The small molecule below binds the protein below.
Small molecule (SMILES): CC(=O)N[C@@H]1[C@@H](O)[C@H](O)[C@@H](CO)O[C@H]1O

Sequence of chain 1.A:
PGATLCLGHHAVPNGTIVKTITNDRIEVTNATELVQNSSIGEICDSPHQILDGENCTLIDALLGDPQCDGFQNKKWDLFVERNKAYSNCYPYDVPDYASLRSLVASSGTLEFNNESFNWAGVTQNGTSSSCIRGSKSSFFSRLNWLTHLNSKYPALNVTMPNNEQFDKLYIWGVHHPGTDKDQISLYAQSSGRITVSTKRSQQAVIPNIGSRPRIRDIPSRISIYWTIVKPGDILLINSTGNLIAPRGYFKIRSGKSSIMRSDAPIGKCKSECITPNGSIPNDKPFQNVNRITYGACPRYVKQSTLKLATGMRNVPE

Binding-site contacts:
Ligand atom C8 contacts residue GLN126 of chain 1.A at 4.1 Å.
Ligand atom C6 contacts residue ARG249 of chain 1.A at 4.5 Å.
Ligand atom C4 contacts residue ASN127 of chain 1.A at 4.2 Å.
Ligand atom C7 contacts residue GLN126 of chain 1.A at 4.5 Å.
Ligand atom C1 contacts residue ARG249 of chain 1.A at 4.1 Å.
Ligand atom O5 contacts residue ASN127 of chain 1.A at 2.3 Å (h-bond).
Ligand atom O7 contacts residue ASN127 of chain 1.A at 3.3 Å (h-bond).
Ligand atom C1 contacts residue ASN127 of chain 1.A at 1.4 Å.
Ligand atom C5 contacts residue ASN127 of chain 1.A at 3.6 Å.
Ligand atom C2 contacts residue ASN127 of chain 1.A at 2.5 Å.
Ligand atom C7 contacts residue ASN127 of chain 1.A at 3.4 Å.
Ligand atom O5 contacts residue ARG249 of chain 1.A at 4.0 Å.
Ligand atom C5 contacts residue ARG249 of chain 1.A at 4.1 Å.
Ligand atom N2 contacts residue ASN127 of chain 1.A at 3.0 Å (h-bond).
Ligand atom C3 contacts residue ASN127 of chain 1.A at 3.8 Å.
Ligand atom N2 contacts residue GLN126 of chain 1.A at 4.3 Å.